Sequence of chain 1.A:
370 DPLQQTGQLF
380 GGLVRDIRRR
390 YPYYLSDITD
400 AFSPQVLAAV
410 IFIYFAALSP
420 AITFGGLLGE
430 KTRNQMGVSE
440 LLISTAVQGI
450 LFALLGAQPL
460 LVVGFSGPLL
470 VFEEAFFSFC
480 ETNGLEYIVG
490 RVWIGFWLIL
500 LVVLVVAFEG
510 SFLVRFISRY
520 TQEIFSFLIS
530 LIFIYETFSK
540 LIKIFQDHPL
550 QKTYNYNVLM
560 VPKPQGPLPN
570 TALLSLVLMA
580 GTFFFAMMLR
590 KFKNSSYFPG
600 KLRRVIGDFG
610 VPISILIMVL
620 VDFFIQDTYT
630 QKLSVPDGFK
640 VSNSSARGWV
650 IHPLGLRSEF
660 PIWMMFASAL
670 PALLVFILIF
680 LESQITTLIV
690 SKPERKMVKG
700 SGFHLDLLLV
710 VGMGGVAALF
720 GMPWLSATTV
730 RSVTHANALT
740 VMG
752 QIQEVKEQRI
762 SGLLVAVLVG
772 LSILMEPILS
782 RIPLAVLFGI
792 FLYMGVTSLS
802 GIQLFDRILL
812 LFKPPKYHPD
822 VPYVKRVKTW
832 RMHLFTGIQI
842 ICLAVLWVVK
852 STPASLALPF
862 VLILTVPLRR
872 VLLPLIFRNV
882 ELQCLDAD

This protein binds this small molecule.
Small molecule (SMILES): CC(=O)N[C@@H]1[C@@H](O)[C@H](O)[C@@H](CO)O[C@H]1O

Binding-site contacts:
Ligand atom O4 contacts residue ARG432 of chain 1.A at 4.3 Å.
Ligand atom O6 contacts residue ARG432 of chain 1.A at 4.1 Å.
Ligand atom O7 contacts residue ARG432 of chain 1.A at 4.1 Å.
Ligand atom O5 contacts residue ALA645 of chain 1.A at 3.5 Å.
Ligand atom C2 contacts residue ASN642 of chain 1.A at 2.5 Å.
Ligand atom C2 contacts residue ARG432 of chain 1.A at 3.3 Å.
Ligand atom O6 contacts residue ALA645 of chain 1.A at 3.9 Å.
Ligand atom C6 contacts residue ALA645 of chain 1.A at 4.5 Å (hydrophobic).
Ligand atom C3 contacts residue ASN642 of chain 1.A at 3.8 Å.
Ligand atom O7 contacts residue ASN433 of chain 1.A at 4.0 Å.
Ligand atom C5 contacts residue ASN642 of chain 1.A at 3.6 Å.
Ligand atom O3 contacts residue ARG432 of chain 1.A at 4.5 Å.
Ligand atom C1 contacts residue ASN642 of chain 1.A at 1.4 Å.
Ligand atom C7 contacts residue ARG432 of chain 1.A at 4.4 Å.
Ligand atom O5 contacts residue ARG432 of chain 1.A at 3.8 Å.
Ligand atom C8 contacts residue ASN433 of chain 1.A at 3.3 Å.
Ligand atom N2 contacts residue ASN642 of chain 1.A at 2.9 Å (h-bond).
Ligand atom C7 contacts residue ASN642 of chain 1.A at 4.0 Å.
Ligand atom N2 contacts residue ASN433 of chain 1.A at 4.3 Å.
Ligand atom C5 contacts residue ARG432 of chain 1.A at 4.4 Å.
Ligand atom C1 contacts residue ALA645 of chain 1.A at 4.2 Å (hydrophobic).
Ligand atom C1 contacts residue ARG432 of chain 1.A at 3.5 Å.
Ligand atom C4 contacts residue ASN642 of chain 1.A at 4.2 Å.
Ligand atom C7 contacts residue ASN433 of chain 1.A at 3.7 Å.
Ligand atom C1 contacts residue SER644 of chain 1.A at 4.5 Å.
Ligand atom C6 contacts residue ARG432 of chain 1.A at 3.4 Å.
Ligand atom O5 contacts residue ASN642 of chain 1.A at 2.3 Å (h-bond).
Ligand atom N2 contacts residue ARG432 of chain 1.A at 4.0 Å.
Ligand atom C4 contacts residue ARG432 of chain 1.A at 4.0 Å.